This protein binds this small molecule.
Small molecule (SMILES): O=S(=O)(O)c1cccc2cccc(Nc3ccccc3)c12

Binding-site contacts:
Ligand atom C8 contacts residue HIS69 of chain 1.V at 4.1 Å.
Ligand atom C15 contacts residue HIS69 of chain 1.V at 3.9 Å.
Ligand atom C6 contacts residue VAL66 of chain 1.V at 4.0 Å (hydrophobic).
Ligand atom C7 contacts residue HIS43 of chain 1.V at 2.8 Å.
Ligand atom O1 contacts residue VAL44 of chain 1.V at 4.3 Å.
Ligand atom C8 contacts residue HIS43 of chain 1.V at 3.3 Å.
Ligand atom C5 contacts residue HIS69 of chain 1.V at 4.2 Å.
Ligand atom C4 contacts residue GLY68 of chain 1.V at 3.8 Å.
Ligand atom C6 contacts residue HIS69 of chain 1.V at 4.2 Å.
Ligand atom C14 contacts residue PRO70 of chain 1.V at 3.6 Å (hydrophobic).
Ligand atom O1 contacts residue HIS69 of chain 1.V at 3.6 Å.
Ligand atom C7 contacts residue HIS69 of chain 1.V at 4.2 Å.
Ligand atom C12 contacts residue PRO70 of chain 1.V at 4.4 Å (hydrophobic).
Ligand atom C4 contacts residue HIS69 of chain 1.V at 3.7 Å.
Ligand atom O2 contacts residue HIS43 of chain 1.V at 3.5 Å (h-bond).
Ligand atom C15 contacts residue PRO70 of chain 1.V at 3.8 Å (hydrophobic).
Ligand atom C3 contacts residue PRO70 of chain 1.V at 3.8 Å (hydrophobic).
Ligand atom C7 contacts residue VAL44 of chain 1.V at 4.1 Å (hydrophobic).
Ligand atom C6 contacts residue HIS43 of chain 1.V at 3.9 Å.
Ligand atom C4 contacts residue PRO70 of chain 1.V at 4.5 Å (hydrophobic).
Ligand atom C9 contacts residue HIS69 of chain 1.V at 4.0 Å.
Ligand atom C8 contacts residue VAL44 of chain 1.V at 3.5 Å (hydrophobic).
Ligand atom C1 contacts residue PRO70 of chain 1.V at 4.4 Å (hydrophobic).
Ligand atom S contacts residue VAL44 of chain 1.V at 4.1 Å.
Ligand atom C7 contacts residue VAL66 of chain 1.V at 4.0 Å (hydrophobic).
Ligand atom C9 contacts residue VAL44 of chain 1.V at 4.1 Å (hydrophobic).
Ligand atom C3 contacts residue GLY68 of chain 1.V at 4.0 Å.
Ligand atom C13 contacts residue PRO70 of chain 1.V at 3.9 Å (hydrophobic).
Ligand atom C2 contacts residue PRO70 of chain 1.V at 3.8 Å (hydrophobic).
Ligand atom C10 contacts residue HIS69 of chain 1.V at 4.1 Å.
Ligand atom C3 contacts residue HIS69 of chain 1.V at 4.0 Å.
Ligand atom O2 contacts residue VAL44 of chain 1.V at 3.2 Å.
Ligand atom C16 contacts residue HIS69 of chain 1.V at 3.8 Å.
Ligand atom C16 contacts residue PRO70 of chain 1.V at 4.3 Å (hydrophobic).

Sequence of chain 1.V:
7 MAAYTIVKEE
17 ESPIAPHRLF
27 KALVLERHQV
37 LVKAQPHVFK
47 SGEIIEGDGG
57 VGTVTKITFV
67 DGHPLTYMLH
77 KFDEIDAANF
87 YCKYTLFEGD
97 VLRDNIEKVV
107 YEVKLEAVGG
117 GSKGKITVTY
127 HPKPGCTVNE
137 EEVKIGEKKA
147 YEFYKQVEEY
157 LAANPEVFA